Binding-site contacts:
Ligand atom S09 contacts residue LEU197 of chain 1.A at 3.9 Å.
Ligand atom C08 contacts residue GOL1 of chain 1.D at 3.7 Å.
Ligand atom N07 contacts residue THR199 of chain 1.A at 3.1 Å (h-bond).
Ligand atom O14 contacts residue VAL121 of chain 1.A at 3.5 Å.
Ligand atom O02 contacts residue THR198 of chain 1.A at 3.0 Å (h-bond).
Ligand atom C13 contacts residue ILE91 of chain 1.A at 3.7 Å (hydrophobic).
Ligand atom N04 contacts residue HIS119 of chain 1.A at 3.3 Å (h-bond).
Ligand atom O03 contacts residue HIS119 of chain 1.A at 3.5 Å (h-bond).
Ligand atom S09 contacts residue HIS94 of chain 1.A at 3.8 Å.
Ligand atom S01 contacts residue ZN1 of chain 1.B at 3.0 Å.
Ligand atom C11 contacts residue GLN92 of chain 1.A at 3.6 Å.
Ligand atom O03 contacts residue VAL121 of chain 1.A at 3.8 Å.
Ligand atom N04 contacts residue ZN1 of chain 1.B at 1.9 Å.
Ligand atom O03 contacts residue VAL142 of chain 1.A at 3.8 Å.
Ligand atom N04 contacts residue HIS94 of chain 1.A at 3.2 Å (h-bond).
Ligand atom O03 contacts residue HIS94 of chain 1.A at 3.3 Å.
Ligand atom N06 contacts residue LEU197 of chain 1.A at 3.8 Å.
Ligand atom S09 contacts residue VAL121 of chain 1.A at 3.8 Å.
Ligand atom N10 contacts residue PHE130 of chain 1.A at 3.9 Å.
Ligand atom N06 contacts residue THR199 of chain 1.A at 2.9 Å (h-bond).
Ligand atom O14 contacts residue PHE130 of chain 1.A at 3.8 Å.
Ligand atom N04 contacts residue THR198 of chain 1.A at 2.8 Å (h-bond).
Ligand atom C11 contacts residue GOL1 of chain 1.D at 4.0 Å.
Ligand atom S01 contacts residue HIS94 of chain 1.A at 3.9 Å.
Ligand atom C05 contacts residue LEU197 of chain 1.A at 3.8 Å (hydrophobic).
Ligand atom O14 contacts residue GLN92 of chain 1.A at 3.3 Å (h-bond).
Ligand atom C08 contacts residue LEU197 of chain 1.A at 4.0 Å (hydrophobic).
Ligand atom O02 contacts residue LEU197 of chain 1.A at 3.4 Å.
Ligand atom S01 contacts residue HIS119 of chain 1.A at 3.9 Å.
Ligand atom C11 contacts residue PHE130 of chain 1.A at 3.5 Å (hydrophobic).
Ligand atom O02 contacts residue TRP208 of chain 1.A at 3.6 Å.
Ligand atom O03 contacts residue ZN1 of chain 1.B at 3.1 Å.
Ligand atom N07 contacts residue LEU197 of chain 1.A at 3.9 Å.
Ligand atom N04 contacts residue HIS96 of chain 1.A at 3.4 Å (h-bond).
Ligand atom N07 contacts residue GOL1 of chain 1.D at 3.7 Å.
Ligand atom C05 contacts residue HIS94 of chain 1.A at 3.9 Å.
Ligand atom C12 contacts residue PHE130 of chain 1.A at 3.4 Å (hydrophobic).
Ligand atom S01 contacts residue THR198 of chain 1.A at 3.8 Å.
Ligand atom N10 contacts residue GOL1 of chain 1.D at 3.8 Å.
Ligand atom C13 contacts residue PHE130 of chain 1.A at 3.5 Å (hydrophobic).

A small-molecule ligand and the protein it binds are described below.
Small molecule (SMILES): CCC(=O)Nc1nnc(S(N)(=O)=O)s1

Sequence of chain 1.A:
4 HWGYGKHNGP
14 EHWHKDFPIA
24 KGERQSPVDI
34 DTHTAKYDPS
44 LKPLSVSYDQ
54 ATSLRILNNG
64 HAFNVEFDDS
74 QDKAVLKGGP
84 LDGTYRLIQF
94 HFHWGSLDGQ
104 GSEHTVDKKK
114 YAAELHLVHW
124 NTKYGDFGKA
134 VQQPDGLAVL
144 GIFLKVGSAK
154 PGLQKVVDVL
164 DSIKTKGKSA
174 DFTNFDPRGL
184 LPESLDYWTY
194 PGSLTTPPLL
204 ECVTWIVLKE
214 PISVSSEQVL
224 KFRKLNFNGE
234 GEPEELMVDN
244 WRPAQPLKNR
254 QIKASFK